Sequence of chain 1.N:
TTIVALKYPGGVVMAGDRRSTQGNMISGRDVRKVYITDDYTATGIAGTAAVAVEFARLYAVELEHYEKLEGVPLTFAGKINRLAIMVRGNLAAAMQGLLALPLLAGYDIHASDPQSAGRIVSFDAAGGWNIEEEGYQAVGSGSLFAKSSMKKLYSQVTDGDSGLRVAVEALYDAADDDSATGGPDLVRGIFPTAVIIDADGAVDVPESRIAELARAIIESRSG

This protein binds this small molecule.
Small molecule (SMILES): CCN(CC)C(=O)C[C@H](NC(=O)CCc1ccccc1)C(=O)N[C@@H](C)C(=O)NCc1cccc2ccccc12

Sequence of chain 1.H:
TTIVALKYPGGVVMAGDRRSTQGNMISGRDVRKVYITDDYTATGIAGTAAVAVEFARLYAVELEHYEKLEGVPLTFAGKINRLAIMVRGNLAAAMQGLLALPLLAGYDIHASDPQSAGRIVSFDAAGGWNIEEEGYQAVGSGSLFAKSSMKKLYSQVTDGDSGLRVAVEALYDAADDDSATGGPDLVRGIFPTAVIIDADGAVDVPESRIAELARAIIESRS

Binding-site contacts:
Ligand atom C34 contacts residue ALA126 of chain 1.H at 3.6 Å (hydrophobic).
Ligand atom C27 contacts residue PHE123 of chain 1.H at 3.7 Å (hydrophobic).
Ligand atom C35 contacts residue LEU91 of chain 1.H at 3.6 Å (hydrophobic).
Ligand atom N06 contacts residue GLY47 of chain 1.N at 2.7 Å (h-bond).
Ligand atom O28 contacts residue SER27 of chain 1.N at 2.8 Å (h-bond).
Ligand atom N29 contacts residue ASP124 of chain 1.H at 2.8 Å (salt-bridge).
Ligand atom C22 contacts residue SER27 of chain 1.N at 3.5 Å.
Ligand atom C04 contacts residue THR21 of chain 1.N at 3.6 Å.
Ligand atom O18 contacts residue THR21 of chain 1.N at 3.3 Å (h-bond).
Ligand atom C19 contacts residue THR21 of chain 1.N at 3.3 Å.
Ligand atom C10 contacts residue ILE45 of chain 1.N at 3.3 Å (hydrophobic).
Ligand atom C22 contacts residue SER20 of chain 1.N at 3.7 Å.
Ligand atom C22 contacts residue GLN22 of chain 1.N at 3.4 Å.
Ligand atom O18 contacts residue SER20 of chain 1.N at 3.3 Å.
Ligand atom C09 contacts residue ILE45 of chain 1.N at 3.5 Å (hydrophobic).
Ligand atom C15 contacts residue VAL31 of chain 1.N at 3.5 Å (hydrophobic).
Ligand atom C10 contacts residue ALA52 of chain 1.N at 3.5 Å (hydrophobic).
Ligand atom O01 contacts residue ALA49 of chain 1.N at 3.0 Å (h-bond).
Ligand atom C15 contacts residue ALA49 of chain 1.N at 3.6 Å (hydrophobic).
Ligand atom C07 contacts residue THR1 of chain 1.N at 3.2 Å.
Ligand atom C14 contacts residue ALA49 of chain 1.N at 3.6 Å (hydrophobic).
Ligand atom C21 contacts residue SER20 of chain 1.N at 3.5 Å.
Ligand atom C30 contacts residue ASP124 of chain 1.H at 3.6 Å.
Ligand atom C27 contacts residue GLN22 of chain 1.N at 3.6 Å.
Ligand atom C10 contacts residue LYS33 of chain 1.N at 3.7 Å.
Ligand atom C16 contacts residue VAL31 of chain 1.N at 3.4 Å (hydrophobic).
Ligand atom C31 contacts residue ASP124 of chain 1.H at 3.6 Å.
Ligand atom C36 contacts residue MET95 of chain 1.H at 3.4 Å (hydrophobic).
Ligand atom C25 contacts residue TRP129 of chain 1.H at 3.5 Å (hydrophobic).
Ligand atom C05 contacts residue GLY47 of chain 1.N at 3.7 Å.
Ligand atom N03 contacts residue THR21 of chain 1.N at 2.8 Å (h-bond).
Ligand atom O28 contacts residue GLN22 of chain 1.N at 2.5 Å (h-bond).
Ligand atom C07 contacts residue GLY47 of chain 1.N at 3.6 Å.
Ligand atom O39 contacts residue GLN22 of chain 1.N at 3.6 Å.
Ligand atom C24 contacts residue ASP124 of chain 1.H at 3.6 Å.
Ligand atom C20 contacts residue THR21 of chain 1.N at 3.8 Å.
Ligand atom C02 contacts residue THR21 of chain 1.N at 3.7 Å.
Ligand atom C21 contacts residue ASP124 of chain 1.H at 3.7 Å.
Ligand atom C15 contacts residue SER20 of chain 1.N at 3.7 Å.
Ligand atom C16 contacts residue ALA49 of chain 1.N at 3.7 Å (hydrophobic).